Binding-site contacts:
Ligand atom C1 contacts residue ASN85 of chain 1.D at 1.4 Å.
Ligand atom C8 contacts residue GLN63 of chain 1.D at 4.5 Å.
Ligand atom C5 contacts residue ASN85 of chain 1.D at 3.7 Å.
Ligand atom C7 contacts residue ASN176 of chain 1.D at 4.2 Å.
Ligand atom O5 contacts residue SER88 of chain 1.D at 4.2 Å.
Ligand atom C4 contacts residue ASN85 of chain 1.D at 4.2 Å.
Ligand atom C2 contacts residue GLN63 of chain 1.D at 3.9 Å.
Ligand atom C7 contacts residue ALA175 of chain 1.D at 4.3 Å (hydrophobic).
Ligand atom C3 contacts residue GLN63 of chain 1.D at 3.5 Å.
Ligand atom C8 contacts residue ASN176 of chain 1.D at 3.9 Å.
Ligand atom O7 contacts residue ALA175 of chain 1.D at 3.3 Å (h-bond).
Ligand atom C3 contacts residue ASN85 of chain 1.D at 3.8 Å.
Ligand atom N2 contacts residue GLN63 of chain 1.D at 3.5 Å (h-bond).
Ligand atom C8 contacts residue HIS177 of chain 1.D at 4.4 Å.
Ligand atom N2 contacts residue ASN85 of chain 1.D at 2.9 Å (h-bond).
Ligand atom C7 contacts residue ASN85 of chain 1.D at 3.1 Å.
Ligand atom O3 contacts residue GLN63 of chain 1.D at 4.0 Å.
Ligand atom O7 contacts residue ASN176 of chain 1.D at 3.5 Å.
Ligand atom C8 contacts residue ASN85 of chain 1.D at 4.3 Å.
Ligand atom C1 contacts residue GLN63 of chain 1.D at 4.1 Å.
Ligand atom O7 contacts residue ASN85 of chain 1.D at 3.0 Å (h-bond).
Ligand atom O7 contacts residue VAL89 of chain 1.D at 3.8 Å.
Ligand atom C1 contacts residue VAL89 of chain 1.D at 4.4 Å (hydrophobic).
Ligand atom O5 contacts residue ASN85 of chain 1.D at 2.4 Å (h-bond).
Ligand atom C2 contacts residue ASN85 of chain 1.D at 2.5 Å.

The small molecule below binds the protein below.
Small molecule (SMILES): CC(=O)N[C@@H]1[C@@H](O)[C@H](O)[C@@H](CO)O[C@H]1O

Sequence of chain 1.D:
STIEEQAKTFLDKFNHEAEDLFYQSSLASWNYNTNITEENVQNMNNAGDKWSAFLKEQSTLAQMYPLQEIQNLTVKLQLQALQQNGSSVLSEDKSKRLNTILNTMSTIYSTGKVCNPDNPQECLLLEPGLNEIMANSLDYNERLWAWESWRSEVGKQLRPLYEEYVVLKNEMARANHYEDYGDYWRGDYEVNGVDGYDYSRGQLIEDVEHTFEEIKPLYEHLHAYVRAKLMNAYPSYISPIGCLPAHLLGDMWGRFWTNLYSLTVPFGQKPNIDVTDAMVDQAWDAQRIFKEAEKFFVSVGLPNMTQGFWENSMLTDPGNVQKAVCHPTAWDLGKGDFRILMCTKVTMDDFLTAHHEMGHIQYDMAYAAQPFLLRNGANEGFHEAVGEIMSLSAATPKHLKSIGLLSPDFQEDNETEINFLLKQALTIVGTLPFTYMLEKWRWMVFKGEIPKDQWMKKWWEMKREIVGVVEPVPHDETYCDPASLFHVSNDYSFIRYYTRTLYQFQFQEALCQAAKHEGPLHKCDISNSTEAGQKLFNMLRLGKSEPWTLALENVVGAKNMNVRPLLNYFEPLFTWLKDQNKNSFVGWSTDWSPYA